Sequence of chain 1.B:
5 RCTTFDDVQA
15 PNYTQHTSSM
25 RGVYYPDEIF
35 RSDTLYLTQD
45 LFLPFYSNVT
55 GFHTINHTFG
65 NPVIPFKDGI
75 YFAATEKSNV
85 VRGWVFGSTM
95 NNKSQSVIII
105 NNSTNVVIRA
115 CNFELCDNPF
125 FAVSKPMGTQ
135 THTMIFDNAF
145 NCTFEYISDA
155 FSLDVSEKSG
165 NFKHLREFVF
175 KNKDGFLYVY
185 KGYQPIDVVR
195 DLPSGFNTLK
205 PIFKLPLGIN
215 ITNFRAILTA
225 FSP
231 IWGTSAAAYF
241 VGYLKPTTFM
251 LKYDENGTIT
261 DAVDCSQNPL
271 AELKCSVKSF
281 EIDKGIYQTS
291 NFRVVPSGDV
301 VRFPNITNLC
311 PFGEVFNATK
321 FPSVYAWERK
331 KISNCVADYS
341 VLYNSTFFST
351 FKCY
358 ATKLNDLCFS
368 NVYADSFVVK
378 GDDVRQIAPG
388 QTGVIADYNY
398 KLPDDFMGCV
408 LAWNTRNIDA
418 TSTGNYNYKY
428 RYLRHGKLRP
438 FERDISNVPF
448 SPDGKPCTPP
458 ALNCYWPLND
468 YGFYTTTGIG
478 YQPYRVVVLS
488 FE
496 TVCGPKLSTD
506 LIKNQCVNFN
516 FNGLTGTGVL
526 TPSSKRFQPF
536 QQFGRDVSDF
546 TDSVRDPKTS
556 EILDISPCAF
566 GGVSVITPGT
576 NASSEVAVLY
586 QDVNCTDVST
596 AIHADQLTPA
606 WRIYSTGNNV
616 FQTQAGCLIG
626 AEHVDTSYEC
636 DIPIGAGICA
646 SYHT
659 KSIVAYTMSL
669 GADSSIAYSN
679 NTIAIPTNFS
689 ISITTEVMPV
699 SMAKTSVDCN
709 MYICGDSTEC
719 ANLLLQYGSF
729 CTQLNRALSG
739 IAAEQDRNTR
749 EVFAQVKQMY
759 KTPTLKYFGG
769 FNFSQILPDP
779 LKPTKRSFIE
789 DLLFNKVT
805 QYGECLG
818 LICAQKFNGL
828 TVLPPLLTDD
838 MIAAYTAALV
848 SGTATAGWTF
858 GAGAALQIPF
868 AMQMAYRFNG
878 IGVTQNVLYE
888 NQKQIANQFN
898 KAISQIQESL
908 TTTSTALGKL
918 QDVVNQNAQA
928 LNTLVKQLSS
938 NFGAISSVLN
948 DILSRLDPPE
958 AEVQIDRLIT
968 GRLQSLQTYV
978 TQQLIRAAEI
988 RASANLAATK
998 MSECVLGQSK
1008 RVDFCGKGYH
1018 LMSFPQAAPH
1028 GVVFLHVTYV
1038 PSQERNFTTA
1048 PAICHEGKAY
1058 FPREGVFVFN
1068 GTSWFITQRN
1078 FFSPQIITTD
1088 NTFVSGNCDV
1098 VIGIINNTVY

This small molecule binds to this protein.
Small molecule (SMILES): CC(=O)N[C@H]1[C@H](O[C@H]2[C@H](O)[C@@H](NC(C)=O)CO[C@@H]2CO)O[C@H](CO)[C@@H](O[C@@H]2O[C@H](CO)[C@@H](O)[C@H](O[C@H]3O[C@H](CO)[C@@H](O)[C@H](O)[C@@H]3O)[C@@H]2O)[C@@H]1O

Binding-site contacts:
Ligand atom N2 contacts residue ASN589 of chain 1.B at 2.9 Å (h-bond).
Ligand atom C3 contacts residue ASN589 of chain 1.B at 3.8 Å.
Ligand atom C5 contacts residue ASN589 of chain 1.B at 3.7 Å.
Ligand atom O5 contacts residue ASN589 of chain 1.B at 2.4 Å (h-bond).
Ligand atom C2 contacts residue ASN589 of chain 1.B at 2.5 Å.
Ligand atom C5 contacts residue THR591 of chain 1.B at 3.9 Å.
Ligand atom O5 contacts residue THR591 of chain 1.B at 3.6 Å (h-bond).
Ligand atom O7 contacts residue ASN589 of chain 1.B at 4.5 Å.
Ligand atom C4 contacts residue ASN589 of chain 1.B at 4.3 Å.
Ligand atom C6 contacts residue THR591 of chain 1.B at 3.3 Å.
Ligand atom C7 contacts residue CYS820 of chain 1.C at 4.4 Å (hydrophobic).
Ligand atom C1 contacts residue ASN589 of chain 1.B at 1.4 Å.
Ligand atom C7 contacts residue ASN589 of chain 1.B at 3.9 Å.
Ligand atom C8 contacts residue ILE819 of chain 1.C at 3.9 Å (hydrophobic).
Ligand atom C8 contacts residue CYS820 of chain 1.C at 3.4 Å (hydrophobic).
Ligand atom O6 contacts residue THR591 of chain 1.B at 2.3 Å (h-bond).

Sequence of chain 1.C:
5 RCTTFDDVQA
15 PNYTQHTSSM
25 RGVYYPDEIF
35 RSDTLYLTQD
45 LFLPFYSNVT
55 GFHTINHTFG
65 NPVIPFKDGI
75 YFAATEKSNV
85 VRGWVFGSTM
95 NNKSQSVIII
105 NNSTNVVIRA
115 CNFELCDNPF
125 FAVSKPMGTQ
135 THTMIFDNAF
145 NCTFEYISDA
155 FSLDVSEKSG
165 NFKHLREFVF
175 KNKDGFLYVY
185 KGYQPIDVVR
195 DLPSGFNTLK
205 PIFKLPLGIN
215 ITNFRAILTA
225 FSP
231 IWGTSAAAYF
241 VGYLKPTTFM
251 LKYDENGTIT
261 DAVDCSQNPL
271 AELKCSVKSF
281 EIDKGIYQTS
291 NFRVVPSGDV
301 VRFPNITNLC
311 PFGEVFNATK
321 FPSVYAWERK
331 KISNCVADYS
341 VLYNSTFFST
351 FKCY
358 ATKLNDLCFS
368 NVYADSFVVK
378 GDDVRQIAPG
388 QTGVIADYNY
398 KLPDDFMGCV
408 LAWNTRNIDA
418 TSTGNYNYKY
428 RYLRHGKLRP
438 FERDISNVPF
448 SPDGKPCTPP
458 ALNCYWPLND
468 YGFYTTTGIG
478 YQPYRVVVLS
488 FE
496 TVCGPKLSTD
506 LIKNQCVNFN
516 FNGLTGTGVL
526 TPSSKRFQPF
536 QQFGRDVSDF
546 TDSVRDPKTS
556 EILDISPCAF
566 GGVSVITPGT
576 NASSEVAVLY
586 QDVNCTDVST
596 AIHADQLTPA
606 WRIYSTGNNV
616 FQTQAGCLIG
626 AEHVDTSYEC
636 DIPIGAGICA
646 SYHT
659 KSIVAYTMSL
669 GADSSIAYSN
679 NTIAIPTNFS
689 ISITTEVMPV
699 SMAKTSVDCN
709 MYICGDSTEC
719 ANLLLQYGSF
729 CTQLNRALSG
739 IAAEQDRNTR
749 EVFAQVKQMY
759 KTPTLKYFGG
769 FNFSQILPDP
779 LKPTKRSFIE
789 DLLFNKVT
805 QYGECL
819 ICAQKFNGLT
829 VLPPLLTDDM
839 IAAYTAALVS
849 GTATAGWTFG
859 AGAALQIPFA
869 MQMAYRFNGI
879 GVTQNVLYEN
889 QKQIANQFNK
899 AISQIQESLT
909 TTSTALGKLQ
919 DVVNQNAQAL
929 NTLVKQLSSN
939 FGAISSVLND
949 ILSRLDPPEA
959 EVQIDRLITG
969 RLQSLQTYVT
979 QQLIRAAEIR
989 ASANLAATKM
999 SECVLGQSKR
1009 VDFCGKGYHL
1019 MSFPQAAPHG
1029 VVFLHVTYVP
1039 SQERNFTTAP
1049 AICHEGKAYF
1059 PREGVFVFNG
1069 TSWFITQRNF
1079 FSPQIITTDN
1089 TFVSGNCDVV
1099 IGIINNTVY